Binding-site contacts:
Ligand atom C2A contacts residue ASN284 of chain 1.A at 3.3 Å.
Ligand atom N1 contacts residue ASN284 of chain 1.A at 3.6 Å.
Ligand atom O6 contacts residue ASN484 of chain 1.A at 2.6 Å (h-bond).
Ligand atom O2A contacts residue ASP283 of chain 1.A at 3.5 Å (salt-bridge).
Ligand atom O4 contacts residue ASN484 of chain 1.A at 3.5 Å (h-bond).
Ligand atom O4 contacts residue GLY675 of chain 1.A at 2.8 Å (h-bond).
Ligand atom O2A contacts residue GLY135 of chain 1.A at 3.2 Å (h-bond).
Ligand atom O3 contacts residue GLY675 of chain 1.A at 3.0 Å (h-bond).
Ligand atom C3 contacts residue GLU672 of chain 1.A at 3.4 Å.
Ligand atom C4A contacts residue ASN284 of chain 1.A at 3.5 Å.
Ligand atom C2A contacts residue ASP283 of chain 1.A at 3.5 Å.
Ligand atom C6A contacts residue HIS377 of chain 1.A at 3.5 Å.
Ligand atom C6 contacts residue HIS377 of chain 1.A at 3.5 Å.
Ligand atom O4A contacts residue ASN284 of chain 1.A at 2.8 Å (h-bond).
Ligand atom O6 contacts residue VAL455 of chain 1.A at 3.7 Å.
Ligand atom O2A contacts residue ASN284 of chain 1.A at 3.8 Å.
Ligand atom O2 contacts residue TYR573 of chain 1.A at 3.2 Å (h-bond).
Ligand atom C6 contacts residue ASN484 of chain 1.A at 3.4 Å.
Ligand atom N1 contacts residue LEU136 of chain 1.A at 3.7 Å.
Ligand atom C5A contacts residue ASN284 of chain 1.A at 3.7 Å.
Ligand atom C4A contacts residue ASP283 of chain 1.A at 3.6 Å.
Ligand atom O4 contacts residue THR676 of chain 1.A at 3.7 Å.
Ligand atom O2 contacts residue ASN284 of chain 1.A at 3.1 Å (h-bond).
Ligand atom O2A contacts residue LEU136 of chain 1.A at 3.2 Å (h-bond).
Ligand atom C3 contacts residue GLY675 of chain 1.A at 3.8 Å.
Ligand atom I contacts residue ASP339 of chain 1.A at 3.8 Å.
Ligand atom O3 contacts residue SER674 of chain 1.A at 2.9 Å (h-bond).
Ligand atom C4 contacts residue GLY675 of chain 1.A at 3.8 Å.
Ligand atom O6 contacts residue HIS377 of chain 1.A at 2.8 Å (h-bond).
Ligand atom C2 contacts residue HIS377 of chain 1.A at 3.7 Å.
Ligand atom N3 contacts residue ASP283 of chain 1.A at 2.7 Å (salt-bridge).
Ligand atom O2 contacts residue GLU672 of chain 1.A at 3.0 Å (salt-bridge).
Ligand atom C2A contacts residue LEU136 of chain 1.A at 3.6 Å (hydrophobic).
Ligand atom O3 contacts residue GLU672 of chain 1.A at 2.7 Å (salt-bridge).
Ligand atom O3 contacts residue ALA673 of chain 1.A at 3.2 Å (h-bond).
Ligand atom O4A contacts residue ASP283 of chain 1.A at 3.6 Å.
Ligand atom C5 contacts residue GLY135 of chain 1.A at 3.8 Å.
Ligand atom N3 contacts residue ASN284 of chain 1.A at 3.3 Å (h-bond).
Ligand atom O5 contacts residue LEU136 of chain 1.A at 3.7 Å.
Ligand atom O4 contacts residue SER674 of chain 1.A at 3.6 Å.

Sequence of chain 1.A:
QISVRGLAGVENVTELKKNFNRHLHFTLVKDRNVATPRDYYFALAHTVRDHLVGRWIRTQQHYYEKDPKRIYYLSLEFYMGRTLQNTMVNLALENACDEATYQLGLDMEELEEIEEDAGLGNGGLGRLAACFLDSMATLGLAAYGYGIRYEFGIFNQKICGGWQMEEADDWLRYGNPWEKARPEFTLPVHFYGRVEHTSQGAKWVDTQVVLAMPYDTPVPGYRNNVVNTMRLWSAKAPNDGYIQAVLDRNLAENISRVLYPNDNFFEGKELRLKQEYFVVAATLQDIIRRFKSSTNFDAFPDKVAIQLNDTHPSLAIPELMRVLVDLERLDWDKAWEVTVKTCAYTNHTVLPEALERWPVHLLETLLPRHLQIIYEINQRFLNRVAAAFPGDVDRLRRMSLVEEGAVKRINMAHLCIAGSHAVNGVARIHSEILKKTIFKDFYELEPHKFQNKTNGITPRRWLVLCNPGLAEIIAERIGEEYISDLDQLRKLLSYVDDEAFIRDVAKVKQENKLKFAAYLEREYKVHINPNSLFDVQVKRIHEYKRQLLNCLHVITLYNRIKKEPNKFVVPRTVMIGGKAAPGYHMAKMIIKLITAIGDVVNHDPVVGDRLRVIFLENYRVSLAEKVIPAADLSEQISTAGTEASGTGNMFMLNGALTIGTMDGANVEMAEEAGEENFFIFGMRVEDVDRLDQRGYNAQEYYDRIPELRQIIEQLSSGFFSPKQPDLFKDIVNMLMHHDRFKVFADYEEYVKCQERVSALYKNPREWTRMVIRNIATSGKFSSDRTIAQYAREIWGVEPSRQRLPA

A protein and the small-molecule ligand that binds it are described below.
Small molecule (SMILES): O=c1[nH]c(=O)n([C@@H]2O[C@H](CO)[C@@H](O)[C@H](O)[C@H]2O)cc1I